Binding-site contacts:
Ligand atom N7 contacts residue MET165 of chain 2.B at 3.6 Å (h-bond).
Ligand atom C8 contacts residue LYS240 of chain 2.B at 3.7 Å.
Ligand atom C10 contacts residue ILE142 of chain 2.B at 3.7 Å (hydrophobic).
Ligand atom N1 contacts residue ARG274 of chain 2.B at 3.5 Å (salt-bridge).
Ligand atom N4 contacts residue ARG274 of chain 2.B at 3.4 Å (salt-bridge).
Ligand atom C6 contacts residue ASN140 of chain 2.B at 3.6 Å.
Ligand atom N1 contacts residue LYS240 of chain 2.B at 3.0 Å (salt-bridge).
Ligand atom N6 contacts residue ILE163 of chain 2.B at 3.7 Å.
Ligand atom P2 contacts residue HIS276 of chain 2.B at 3.7 Å.
Ligand atom C8 contacts residue ASP204 of chain 2.B at 3.8 Å.
Ligand atom N6 contacts residue LEU234 of chain 2.B at 3.8 Å.
Ligand atom N6 contacts residue ASN140 of chain 2.B at 2.7 Å (h-bond).
Ligand atom C8 contacts residue MET165 of chain 2.B at 3.7 Å (hydrophobic).
Ligand atom C9 contacts residue LYS240 of chain 2.B at 3.8 Å.
Ligand atom N5 contacts residue ASN140 of chain 2.B at 3.2 Å (h-bond).
Ligand atom C3 contacts residue ARG274 of chain 2.B at 3.3 Å.
Ligand atom C2 contacts residue PHE209 of chain 2.B at 3.8 Å (hydrophobic).
Ligand atom C11 contacts residue LYS240 of chain 2.B at 3.8 Å.
Ligand atom P2 contacts residue ARG274 of chain 2.B at 3.8 Å.
Ligand atom N7 contacts residue ASP204 of chain 2.B at 2.6 Å (salt-bridge).
Ligand atom N4 contacts residue ASP121 of chain 2.B at 3.2 Å (salt-bridge).
Ligand atom N4 contacts residue ILE142 of chain 2.B at 3.5 Å.
Ligand atom C10 contacts residue ARG274 of chain 2.B at 3.6 Å.
Ligand atom O5P contacts residue HIS276 of chain 2.B at 2.6 Å (h-bond).
Ligand atom O6P contacts residue ARG274 of chain 2.B at 3.0 Å (salt-bridge).
Ligand atom N1 contacts residue PHE209 of chain 2.B at 3.5 Å.
Ligand atom C6 contacts residue MET165 of chain 2.B at 3.9 Å (hydrophobic).
Ligand atom O8 contacts residue LYS240 of chain 2.B at 2.7 Å (salt-bridge).
Ligand atom C6 contacts residue ASP204 of chain 2.B at 3.2 Å.
Ligand atom C2 contacts residue ARG274 of chain 2.B at 3.5 Å.
Ligand atom C3 contacts residue ASP121 of chain 2.B at 3.7 Å.
Ligand atom O4P contacts residue ILE45 of chain 2.B at 3.9 Å.
Ligand atom N6 contacts residue ASP204 of chain 2.B at 2.9 Å (salt-bridge).
Ligand atom C2 contacts residue LYS240 of chain 2.B at 3.9 Å.
Ligand atom O4P contacts residue HIS276 of chain 2.B at 3.7 Å.
Ligand atom C9 contacts residue ARG274 of chain 2.B at 3.7 Å.
Ligand atom N5 contacts residue ILE142 of chain 2.B at 3.7 Å.
Ligand atom O4P contacts residue ARG274 of chain 2.B at 2.8 Å (salt-bridge).
Ligand atom O8 contacts residue GLY236 of chain 2.B at 3.1 Å (h-bond).
Ligand atom N5 contacts residue ARG274 of chain 2.B at 3.8 Å.

Sequence of chain 2.B:
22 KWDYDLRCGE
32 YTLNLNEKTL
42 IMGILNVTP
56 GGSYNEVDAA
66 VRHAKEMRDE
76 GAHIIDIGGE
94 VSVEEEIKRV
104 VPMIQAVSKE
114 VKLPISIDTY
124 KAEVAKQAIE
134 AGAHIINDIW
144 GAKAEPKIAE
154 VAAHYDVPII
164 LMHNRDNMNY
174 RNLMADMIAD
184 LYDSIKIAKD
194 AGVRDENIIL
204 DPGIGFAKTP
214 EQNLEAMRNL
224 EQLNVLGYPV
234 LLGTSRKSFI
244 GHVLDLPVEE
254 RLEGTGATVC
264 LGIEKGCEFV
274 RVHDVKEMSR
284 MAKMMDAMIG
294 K

The small molecule below binds the protein below.
Small molecule (SMILES): Nc1nc2ncc(CO[P](=O)(O)OP(=O)(O)O)nc2c(=O)[nH]1